Binding-site contacts:
Ligand atom N2 contacts residue LYS288 of chain 3.A at 3.2 Å (salt-bridge).
Ligand atom N2 contacts residue ASP311 of chain 3.A at 2.7 Å (salt-bridge).
Ligand atom N2 contacts residue THR397 of chain 3.A at 3.1 Å (h-bond).
Ligand atom O2 contacts residue LYS288 of chain 3.A at 3.2 Å (salt-bridge).
Ligand atom O2 contacts residue ASP370 of chain 3.A at 3.2 Å (salt-bridge).
Ligand atom C2 contacts residue ASP293 of chain 3.A at 3.8 Å.
Ligand atom C2 contacts residue LEU398 of chain 3.A at 3.2 Å (hydrophobic).
Ligand atom C2 contacts residue BCT1 of chain 3.D at 3.2 Å.
Ligand atom C2 contacts residue LYS288 of chain 3.A at 3.8 Å.
Ligand atom O3 contacts residue ASP370 of chain 3.A at 2.9 Å (salt-bridge).
Ligand atom C3 contacts residue LEU398 of chain 3.A at 3.8 Å (hydrophobic).
Ligand atom O2 contacts residue GLU372 of chain 3.A at 3.1 Å (salt-bridge).
Ligand atom O4 contacts residue GLY400 of chain 3.A at 2.8 Å (h-bond).
Ligand atom C3 contacts residue BCT1 of chain 3.D at 3.5 Å.
Ligand atom N2 contacts residue MN1 of chain 3.F at 2.3 Å.
Ligand atom O2 contacts residue BCT1 of chain 3.D at 2.5 Å (h-bond).
Ligand atom C6 contacts residue LEU398 of chain 3.A at 3.5 Å (hydrophobic).
Ligand atom O4 contacts residue THR399 of chain 3.A at 3.5 Å.
Ligand atom C13 contacts residue BCT1 of chain 3.D at 3.5 Å.
Ligand atom N1 contacts residue LEU398 of chain 3.A at 3.3 Å (h-bond).
Ligand atom N1 contacts residue ASP370 of chain 3.A at 3.7 Å.
Ligand atom C2 contacts residue MN1 of chain 3.F at 3.0 Å.
Ligand atom C6 contacts residue THR397 of chain 3.A at 3.6 Å.
Ligand atom O2 contacts residue ASP293 of chain 3.A at 2.9 Å (salt-bridge).
Ligand atom C15 contacts residue ASN368 of chain 3.A at 3.8 Å.
Ligand atom C11 contacts residue TRP491 of chain 3.A at 3.3 Å (hydrophobic).
Ligand atom N1 contacts residue BCT1 of chain 3.D at 3.0 Å (h-bond).
Ligand atom O3 contacts residue LYS300 of chain 3.A at 2.9 Å (salt-bridge).
Ligand atom O3 contacts residue MN1 of chain 3.G at 2.5 Å.
Ligand atom O2 contacts residue MN1 of chain 3.G at 2.2 Å.
Ligand atom C1 contacts residue MN1 of chain 3.F at 3.1 Å.
Ligand atom C2 contacts residue MN1 of chain 3.G at 3.0 Å.
Ligand atom N2 contacts residue ASP293 of chain 3.A at 3.5 Å (salt-bridge).
Ligand atom C1 contacts residue THR397 of chain 3.A at 3.7 Å.
Ligand atom C12 contacts residue ALA487 of chain 3.A at 3.6 Å (hydrophobic).
Ligand atom C3 contacts residue ASP370 of chain 3.A at 3.2 Å.
Ligand atom O2 contacts residue MN1 of chain 3.F at 2.1 Å.
Ligand atom C3 contacts residue MN1 of chain 3.G at 3.0 Å.
Ligand atom C16 contacts residue ILE458 of chain 3.A at 3.7 Å (hydrophobic).
Ligand atom C1 contacts residue ASP293 of chain 3.A at 3.7 Å.

This small molecule binds to this protein.
Small molecule (SMILES): CC(C)C[C@H](NC(=O)[C@@H](O)[C@H](N)Cc1ccccc1)C(=O)O

Sequence of chain 3.A:
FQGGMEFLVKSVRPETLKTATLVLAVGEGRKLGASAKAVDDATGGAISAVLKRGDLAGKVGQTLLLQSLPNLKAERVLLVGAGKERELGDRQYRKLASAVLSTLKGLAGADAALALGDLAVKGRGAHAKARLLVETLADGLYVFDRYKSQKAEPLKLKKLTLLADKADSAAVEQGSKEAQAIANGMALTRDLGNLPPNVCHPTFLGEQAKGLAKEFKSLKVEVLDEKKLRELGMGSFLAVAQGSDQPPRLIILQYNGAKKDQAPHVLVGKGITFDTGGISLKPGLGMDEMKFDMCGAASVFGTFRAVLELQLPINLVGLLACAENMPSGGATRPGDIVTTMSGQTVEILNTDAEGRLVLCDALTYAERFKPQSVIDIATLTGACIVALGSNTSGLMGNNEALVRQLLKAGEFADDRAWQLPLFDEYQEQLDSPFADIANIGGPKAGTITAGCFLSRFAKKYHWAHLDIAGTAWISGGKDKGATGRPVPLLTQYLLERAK